Sequence of chain 2.A:
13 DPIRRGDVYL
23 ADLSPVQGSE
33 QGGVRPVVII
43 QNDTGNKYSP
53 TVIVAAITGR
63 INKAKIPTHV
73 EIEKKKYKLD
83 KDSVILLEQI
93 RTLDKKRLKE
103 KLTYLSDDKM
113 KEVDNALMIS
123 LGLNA

Binding-site contacts:
Ligand atom O2 contacts residue GLY61 of chain 2.A at 3.1 Å (h-bond).
Ligand atom OP2 contacts residue ARG62 of chain 2.A at 3.2 Å.
Ligand atom O4 contacts residue ASP82 of chain 2.A at 2.8 Å (salt-bridge).
Ligand atom O4 contacts residue LYS65 of chain 2.A at 3.4 Å.
Ligand atom O2 contacts residue SER31 of chain 2.A at 2.8 Å (h-bond).
Ligand atom N3 contacts residue SER31 of chain 2.A at 3.3 Å.
Ligand atom OP2 contacts residue THR60 of chain 2.A at 2.7 Å (h-bond).
Ligand atom OP2 contacts residue LYS65 of chain 2.A at 2.9 Å (salt-bridge).
Ligand atom C2 contacts residue LEU22 of chain 2.A at 3.3 Å (hydrophobic).
Ligand atom N7 contacts residue LYS65 of chain 2.A at 2.9 Å (salt-bridge).
Ligand atom O5' contacts residue ARG37 of chain 2.A at 2.9 Å (salt-bridge).
Ligand atom O4' contacts residue PRO38 of chain 2.A at 3.3 Å.
Ligand atom N3 contacts residue PRO52 of chain 1.A at 3.4 Å.
Ligand atom N4 contacts residue SER31 of chain 2.A at 2.9 Å (h-bond).
Ligand atom O4 contacts residue LEU81 of chain 2.A at 3.4 Å.
Ligand atom OP2 contacts residue LYS65 of chain 2.A at 3.2 Å (salt-bridge).
Ligand atom C4' contacts residue VAL36 of chain 2.A at 3.4 Å (hydrophobic).
Ligand atom N6 contacts residue GLU102 of chain 2.A at 2.8 Å.
Ligand atom N1 contacts residue PRO38 of chain 2.A at 3.4 Å.
Ligand atom N3 contacts residue LEU22 of chain 2.A at 3.3 Å.
Ligand atom O2 contacts residue THR60 of chain 2.A at 3.0 Å.
Ligand atom O3' contacts residue ARG62 of chain 2.A at 3.2 Å (salt-bridge).
Ligand atom N6 contacts residue GLU32 of chain 2.A at 2.8 Å (salt-bridge).
Ligand atom N6 contacts residue GLU90 of chain 2.A at 3.3 Å (salt-bridge).
Ligand atom O4 contacts residue HIS71 of chain 2.A at 3.2 Å.
Ligand atom N6 contacts residue GLY30 of chain 2.A at 2.9 Å (h-bond).
Ligand atom O4' contacts residue TYR50 of chain 1.A at 3.3 Å.
Ligand atom C8 contacts residue LYS65 of chain 2.A at 3.4 Å.
Ligand atom OP1 contacts residue ARG62 of chain 2.A at 3.0 Å (salt-bridge).
Ligand atom O2 contacts residue GLU90 of chain 2.A at 3.4 Å.
Ligand atom N1 contacts residue ASN44 of chain 1.A at 3.0 Å (h-bond).
Ligand atom N3 contacts residue SER85 of chain 2.A at 2.8 Å (h-bond).
Ligand atom N4 contacts residue GLN33 of chain 2.A at 2.9 Å (h-bond).
Ligand atom N7 contacts residue GLY34 of chain 2.A at 3.0 Å (h-bond).
Ligand atom O4' contacts residue PRO52 of chain 1.A at 3.4 Å.
Ligand atom OP2 contacts residue GLY61 of chain 2.A at 2.9 Å (h-bond).
Ligand atom N3 contacts residue GLU90 of chain 2.A at 2.8 Å (salt-bridge).
Ligand atom N1 contacts residue GLN91 of chain 2.A at 3.0 Å (h-bond).
Ligand atom C5' contacts residue VAL36 of chain 2.A at 3.2 Å (hydrophobic).
Ligand atom OP1 contacts residue ARG62 of chain 2.A at 3.1 Å (salt-bridge).

The protein below binds the small molecule below.
Small molecule (SMILES): Nc1ccn([C@H]2C[C@H](O[P](=O)(O)OC[C@H]3O[C@@H](n4cnc5c(N)ncnc54)C[C@@H]3O[P](=O)(O)OC[C@H]3O[C@@H](n4ccc(=O)[nH]c4=O)C[C@@H]3O[P](=O)(O)OC[C@H]3O[C@@H](n4cnc5c(N)ncnc54)C[C@@H]3O)[C@@H](CO[P](=O)(O)O[C@H]3C[C@H](n4cnc5c(N)ncnc54)O[C@@H]3CO[P](=O)(O)O[C@H]3C[C@H](n4ccc(=O)[nH]c4=O)O[C@@H]3CO[P](=O)(O)O[C@H]3C[C@H](n4cnc5c(N)ncnc54)O[C@@H]3CO)O2)c(=O)n1

Sequence of chain 1.A:
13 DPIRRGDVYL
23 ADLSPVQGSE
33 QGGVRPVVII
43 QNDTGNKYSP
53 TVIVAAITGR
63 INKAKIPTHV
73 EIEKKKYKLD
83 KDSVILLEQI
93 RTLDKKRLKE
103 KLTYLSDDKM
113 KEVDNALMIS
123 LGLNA